Sequence of chain 1.A:
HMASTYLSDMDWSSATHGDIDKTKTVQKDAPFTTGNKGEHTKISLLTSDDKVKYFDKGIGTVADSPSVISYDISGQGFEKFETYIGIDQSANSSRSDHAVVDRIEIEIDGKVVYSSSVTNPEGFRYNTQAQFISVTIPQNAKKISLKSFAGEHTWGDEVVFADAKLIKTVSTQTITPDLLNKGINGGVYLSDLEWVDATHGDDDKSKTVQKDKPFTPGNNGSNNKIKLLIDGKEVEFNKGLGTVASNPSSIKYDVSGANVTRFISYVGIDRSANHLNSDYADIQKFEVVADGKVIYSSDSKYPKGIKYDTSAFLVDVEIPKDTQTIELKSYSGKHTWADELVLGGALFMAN

Binding-site contacts:
Ligand atom O4 contacts residue LYS26 of chain 1.A at 3.0 Å (salt-bridge).
Ligand atom C6 contacts residue ARG97 of chain 1.A at 3.6 Å.
Ligand atom O3 contacts residue GLU160 of chain 1.A at 3.3 Å (salt-bridge).
Ligand atom C6 contacts residue ASP21 of chain 1.A at 3.5 Å.
Ligand atom C4 contacts residue TRP157 of chain 1.A at 3.5 Å (hydrophobic).
Ligand atom O4 contacts residue HIS100 of chain 1.A at 2.8 Å (h-bond).
Ligand atom C6 contacts residue THR156 of chain 1.A at 3.6 Å.
Ligand atom O3 contacts residue THR35 of chain 1.A at 2.5 Å (h-bond).
Ligand atom C3 contacts residue LYS26 of chain 1.A at 3.6 Å.
Ligand atom O4 contacts residue ASN94 of chain 1.A at 3.9 Å.
Ligand atom C6 contacts residue TRP157 of chain 1.A at 3.7 Å (hydrophobic).
Ligand atom C5 contacts residue ASP21 of chain 1.A at 3.6 Å.
Ligand atom O6 contacts residue THR156 of chain 1.A at 2.7 Å (h-bond).
Ligand atom C4 contacts residue HIS100 of chain 1.A at 3.4 Å.
Ligand atom O4 contacts residue GLU160 of chain 1.A at 2.5 Å (salt-bridge).
Ligand atom O3 contacts residue LYS26 of chain 1.A at 2.8 Å (salt-bridge).
Ligand atom C3 contacts residue THR35 of chain 1.A at 3.6 Å.
Ligand atom O4 contacts residue GLY158 of chain 1.A at 3.6 Å (h-bond).
Ligand atom C5 contacts residue TRP157 of chain 1.A at 3.6 Å (hydrophobic).
Ligand atom C4 contacts residue LYS26 of chain 1.A at 3.8 Å.
Ligand atom C6 contacts residue ILE22 of chain 1.A at 3.6 Å (hydrophobic).
Ligand atom C3 contacts residue ILE22 of chain 1.A at 3.8 Å (hydrophobic).
Ligand atom C3 contacts residue ASP21 of chain 1.A at 3.5 Å.
Ligand atom O6 contacts residue TRP157 of chain 1.A at 3.6 Å.
Ligand atom C1 contacts residue GLY158 of chain 1.A at 3.7 Å.
Ligand atom O5 contacts residue TRP157 of chain 1.A at 3.5 Å.
Ligand atom C4 contacts residue ASP21 of chain 1.A at 3.6 Å.
Ligand atom O2 contacts residue ASP21 of chain 1.A at 2.5 Å (salt-bridge).
Ligand atom C2 contacts residue ASP21 of chain 1.A at 3.6 Å.
Ligand atom C4 contacts residue THR35 of chain 1.A at 3.7 Å.
Ligand atom C6 contacts residue VAL64 of chain 1.A at 3.8 Å (hydrophobic).
Ligand atom O6 contacts residue TRP157 of chain 1.A at 3.7 Å.
Ligand atom O5 contacts residue GLY158 of chain 1.A at 3.3 Å (h-bond).
Ligand atom O4 contacts residue THR35 of chain 1.A at 3.7 Å.
Ligand atom O3 contacts residue ILE22 of chain 1.A at 3.8 Å.
Ligand atom O3 contacts residue ASP21 of chain 1.A at 2.6 Å (salt-bridge).
Ligand atom O3 contacts residue ASP23 of chain 1.A at 3.4 Å.
Ligand atom C4 contacts residue GLU160 of chain 1.A at 3.5 Å.
Ligand atom C2 contacts residue LYS26 of chain 1.A at 3.7 Å.
Ligand atom O2 contacts residue ASN94 of chain 1.A at 3.2 Å.

The protein below binds the small molecule below.
Small molecule (SMILES): CC(=O)N[C@@H]1[C@@H](O)[C@H](O[C@@H]2O[C@H](CO)[C@H](O)[C@H](O[C@H]3O[C@H](CO)[C@H](O)[C@H](O)[C@H]3O)[C@H]2O[C@@H]2O[C@@H](C)[C@@H](O)[C@@H](O)[C@@H]2O)[C@@H](CO)O[C@H]1O